A protein and the small-molecule ligand that binds it are described below.
Small molecule (SMILES): Nc1ccn([C@H]2C[C@H](O)[C@@H](COP(=O)(O)O)O2)c(=O)n1

Binding-site contacts:
Ligand atom O5' contacts residue DA1 of chain 1.PB at 4.3 Å.
Ligand atom C4' contacts residue DA1 of chain 1.PB at 3.9 Å.
Ligand atom C5' contacts residue DA1 of chain 1.PB at 4.4 Å.
Ligand atom C5' contacts residue PRO205 of chain 1.D at 4.5 Å (hydrophobic).
Ligand atom O3' contacts residue DA1 of chain 1.PB at 1.6 Å.
Ligand atom C2' contacts residue DA1 of chain 1.PB at 3.1 Å.
Ligand atom O3' contacts residue PRO205 of chain 1.D at 4.2 Å.
Ligand atom C3' contacts residue DA1 of chain 1.PB at 2.6 Å.

Sequence of chain 1.D:
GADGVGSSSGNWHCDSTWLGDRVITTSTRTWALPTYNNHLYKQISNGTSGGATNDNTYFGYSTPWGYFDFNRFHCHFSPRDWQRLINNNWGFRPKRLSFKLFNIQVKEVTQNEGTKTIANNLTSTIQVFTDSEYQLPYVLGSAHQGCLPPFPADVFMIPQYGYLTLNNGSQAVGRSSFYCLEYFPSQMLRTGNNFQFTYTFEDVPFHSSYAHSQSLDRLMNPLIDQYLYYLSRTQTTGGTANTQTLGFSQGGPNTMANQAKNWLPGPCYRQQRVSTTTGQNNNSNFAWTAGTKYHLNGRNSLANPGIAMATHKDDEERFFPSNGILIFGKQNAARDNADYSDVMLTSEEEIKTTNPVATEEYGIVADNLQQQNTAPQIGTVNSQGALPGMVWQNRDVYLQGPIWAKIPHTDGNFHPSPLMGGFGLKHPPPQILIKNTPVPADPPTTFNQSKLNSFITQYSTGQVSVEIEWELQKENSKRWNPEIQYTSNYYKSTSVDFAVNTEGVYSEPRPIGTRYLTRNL